Sequence of chain 1.B:
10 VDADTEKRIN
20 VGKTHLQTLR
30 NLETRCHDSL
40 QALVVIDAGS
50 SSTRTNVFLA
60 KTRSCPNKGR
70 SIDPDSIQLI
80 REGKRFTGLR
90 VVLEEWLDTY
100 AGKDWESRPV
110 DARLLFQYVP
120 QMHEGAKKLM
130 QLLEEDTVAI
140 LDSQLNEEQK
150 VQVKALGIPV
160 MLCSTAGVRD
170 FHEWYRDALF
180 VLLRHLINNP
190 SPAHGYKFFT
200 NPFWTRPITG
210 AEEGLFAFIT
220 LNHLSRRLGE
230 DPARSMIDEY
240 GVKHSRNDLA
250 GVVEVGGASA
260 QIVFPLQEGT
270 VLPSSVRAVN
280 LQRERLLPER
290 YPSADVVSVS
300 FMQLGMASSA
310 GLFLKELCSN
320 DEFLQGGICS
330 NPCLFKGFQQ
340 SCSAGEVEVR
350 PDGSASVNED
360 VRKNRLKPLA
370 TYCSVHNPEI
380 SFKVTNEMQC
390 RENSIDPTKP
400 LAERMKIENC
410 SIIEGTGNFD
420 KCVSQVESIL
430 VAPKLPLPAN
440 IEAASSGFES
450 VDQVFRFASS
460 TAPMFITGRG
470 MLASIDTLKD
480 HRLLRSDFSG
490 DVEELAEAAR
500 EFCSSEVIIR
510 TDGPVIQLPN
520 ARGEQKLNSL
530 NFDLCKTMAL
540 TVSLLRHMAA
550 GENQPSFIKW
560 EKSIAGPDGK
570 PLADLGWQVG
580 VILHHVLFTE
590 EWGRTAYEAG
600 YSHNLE

Binding-site contacts:
Ligand atom N3A contacts residue ALA257 of chain 1.B at 3.7 Å.
Ligand atom O1B contacts residue SER258 of chain 1.B at 3.0 Å (h-bond).
Ligand atom O2B contacts residue THR164 of chain 1.B at 3.1 Å (h-bond).
Ligand atom O1B contacts residue ALA257 of chain 1.B at 2.8 Å (h-bond).
Ligand atom PA contacts residue SER49 of chain 1.B at 3.8 Å.
Ligand atom O1A contacts residue ARG53 of chain 1.B at 3.2 Å (salt-bridge).
Ligand atom O1A contacts residue SER50 of chain 1.B at 2.8 Å (h-bond).
Ligand atom PA contacts residue ARG53 of chain 1.B at 4.0 Å.
Ligand atom N3A contacts residue GLY256 of chain 1.B at 3.6 Å.
Ligand atom O5' contacts residue GLY48 of chain 1.B at 3.9 Å.
Ligand atom O3B contacts residue GLU212 of chain 1.B at 3.5 Å (salt-bridge).
Ligand atom O1B contacts residue ALA165 of chain 1.B at 4.0 Å.
Ligand atom N3A contacts residue SER49 of chain 1.B at 2.7 Å (h-bond).
Ligand atom O2B contacts residue SER49 of chain 1.B at 3.3 Å (h-bond).
Ligand atom PB contacts residue ALA165 of chain 1.B at 4.2 Å.
Ligand atom O5' contacts residue MG1 of chain 1.F at 2.1 Å.
Ligand atom O5' contacts residue ASP46 of chain 1.B at 4.0 Å.
Ligand atom O3B contacts residue MG1 of chain 1.F at 2.2 Å.
Ligand atom PA contacts residue SER50 of chain 1.B at 4.0 Å.
Ligand atom O5' contacts residue ARG53 of chain 1.B at 3.5 Å (salt-bridge).
Ligand atom O2B contacts residue GLY166 of chain 1.B at 3.7 Å.
Ligand atom O2A contacts residue MG1 of chain 1.F at 4.0 Å.
Ligand atom N3A contacts residue MG1 of chain 1.F at 3.9 Å.
Ligand atom PB contacts residue ALA257 of chain 1.B at 3.9 Å.
Ligand atom PB contacts residue SER49 of chain 1.B at 3.8 Å.
Ligand atom O1B contacts residue GLY256 of chain 1.B at 3.5 Å (h-bond).
Ligand atom O2A contacts residue GLY256 of chain 1.B at 3.2 Å (h-bond).
Ligand atom O2B contacts residue GLY48 of chain 1.B at 4.2 Å.
Ligand atom O1A contacts residue SER49 of chain 1.B at 3.2 Å (h-bond).
Ligand atom O2A contacts residue SER50 of chain 1.B at 4.1 Å.
Ligand atom PB contacts residue MG1 of chain 1.F at 3.5 Å.
Ligand atom O2B contacts residue ALA165 of chain 1.B at 3.2 Å (h-bond).
Ligand atom O2A contacts residue GLY255 of chain 1.B at 4.2 Å.
Ligand atom PB contacts residue THR164 of chain 1.B at 3.8 Å.
Ligand atom O2B contacts residue ALA257 of chain 1.B at 4.0 Å.
Ligand atom PA contacts residue MG1 of chain 1.F at 3.4 Å.
Ligand atom O1B contacts residue GLY255 of chain 1.B at 4.1 Å.
Ligand atom O3B contacts residue THR164 of chain 1.B at 3.3 Å (h-bond).
Ligand atom O1A contacts residue GLY48 of chain 1.B at 3.6 Å.
Ligand atom PA contacts residue GLY256 of chain 1.B at 4.1 Å.

The small molecule below binds the protein below.
Small molecule (SMILES): Nc1ncnc2c1ncn2[C@@H]1O[C@H](COP(=O)(O)NP(=O)(O)O)[C@@H](O)[C@H]1O